Binding-site contacts:
Ligand atom O5 contacts residue ASN255 of chain 1.J at 2.4 Å (h-bond).
Ligand atom C3 contacts residue SER257 of chain 1.J at 4.2 Å.
Ligand atom O6 contacts residue ASN255 of chain 1.J at 4.5 Å.
Ligand atom O7 contacts residue SER257 of chain 1.J at 3.3 Å.
Ligand atom O3 contacts residue SER257 of chain 1.J at 3.7 Å.
Ligand atom C5 contacts residue ASN255 of chain 1.J at 3.7 Å.
Ligand atom N2 contacts residue ASN255 of chain 1.J at 3.6 Å.
Ligand atom N2 contacts residue SER257 of chain 1.J at 4.4 Å.
Ligand atom C7 contacts residue ASN255 of chain 1.J at 3.6 Å.
Ligand atom O7 contacts residue PHE258 of chain 1.J at 2.9 Å (h-bond).
Ligand atom O7 contacts residue ASN255 of chain 1.J at 3.0 Å (h-bond).
Ligand atom O6 contacts residue TYR245 of chain 1.J at 4.3 Å.
Ligand atom C2 contacts residue ASN255 of chain 1.J at 2.6 Å.
Ligand atom C3 contacts residue ASN255 of chain 1.J at 3.6 Å.
Ligand atom C7 contacts residue PHE258 of chain 1.J at 4.2 Å (hydrophobic).
Ligand atom C7 contacts residue SER257 of chain 1.J at 4.2 Å.
Ligand atom C2 contacts residue SER257 of chain 1.J at 3.9 Å.
Ligand atom C1 contacts residue ASN255 of chain 1.J at 1.4 Å.
Ligand atom C4 contacts residue ASN255 of chain 1.J at 4.3 Å.
Ligand atom C8 contacts residue PHE258 of chain 1.J at 4.3 Å (hydrophobic).
Ligand atom O3 contacts residue ASN255 of chain 1.J at 3.6 Å (h-bond).

Sequence of chain 1.J:
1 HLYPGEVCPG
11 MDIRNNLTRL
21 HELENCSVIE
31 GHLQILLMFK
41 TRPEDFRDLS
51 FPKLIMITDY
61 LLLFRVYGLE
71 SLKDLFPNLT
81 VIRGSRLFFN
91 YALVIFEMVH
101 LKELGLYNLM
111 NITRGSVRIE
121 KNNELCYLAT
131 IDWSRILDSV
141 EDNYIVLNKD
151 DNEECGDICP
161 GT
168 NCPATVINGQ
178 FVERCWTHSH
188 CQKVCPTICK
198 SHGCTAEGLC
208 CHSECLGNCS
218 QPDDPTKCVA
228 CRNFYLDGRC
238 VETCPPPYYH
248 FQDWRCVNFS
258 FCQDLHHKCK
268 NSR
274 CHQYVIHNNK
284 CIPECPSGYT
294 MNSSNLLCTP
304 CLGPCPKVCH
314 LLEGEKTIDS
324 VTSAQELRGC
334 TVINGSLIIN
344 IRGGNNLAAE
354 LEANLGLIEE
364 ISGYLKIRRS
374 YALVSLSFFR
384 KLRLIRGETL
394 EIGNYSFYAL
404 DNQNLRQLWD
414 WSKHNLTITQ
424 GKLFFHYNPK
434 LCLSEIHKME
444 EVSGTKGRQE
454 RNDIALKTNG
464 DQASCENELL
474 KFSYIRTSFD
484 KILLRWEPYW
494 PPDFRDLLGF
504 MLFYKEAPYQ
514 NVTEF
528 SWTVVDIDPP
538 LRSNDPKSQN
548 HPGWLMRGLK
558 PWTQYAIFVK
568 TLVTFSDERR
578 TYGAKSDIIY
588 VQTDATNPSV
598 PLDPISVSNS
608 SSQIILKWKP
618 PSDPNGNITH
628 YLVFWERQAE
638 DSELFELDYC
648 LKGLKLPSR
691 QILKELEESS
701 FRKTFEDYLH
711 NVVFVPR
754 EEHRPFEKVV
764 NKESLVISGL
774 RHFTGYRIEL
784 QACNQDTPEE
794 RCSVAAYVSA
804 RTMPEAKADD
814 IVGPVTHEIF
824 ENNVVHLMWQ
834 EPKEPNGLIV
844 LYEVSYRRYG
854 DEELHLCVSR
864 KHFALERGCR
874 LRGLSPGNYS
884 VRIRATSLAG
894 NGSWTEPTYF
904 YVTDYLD

This small molecule binds to this protein.
Small molecule (SMILES): CC(=O)N[C@@H]1[C@@H](O)[C@H](O)[C@@H](CO)O[C@H]1O